Sequence of chain 8.C:
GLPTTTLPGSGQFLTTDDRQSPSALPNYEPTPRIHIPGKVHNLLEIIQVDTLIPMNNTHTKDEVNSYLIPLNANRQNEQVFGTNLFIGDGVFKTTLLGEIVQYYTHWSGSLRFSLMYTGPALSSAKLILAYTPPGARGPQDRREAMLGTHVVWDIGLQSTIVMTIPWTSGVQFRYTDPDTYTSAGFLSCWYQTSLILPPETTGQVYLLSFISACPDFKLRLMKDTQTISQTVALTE

Sequence of chain 8.A:
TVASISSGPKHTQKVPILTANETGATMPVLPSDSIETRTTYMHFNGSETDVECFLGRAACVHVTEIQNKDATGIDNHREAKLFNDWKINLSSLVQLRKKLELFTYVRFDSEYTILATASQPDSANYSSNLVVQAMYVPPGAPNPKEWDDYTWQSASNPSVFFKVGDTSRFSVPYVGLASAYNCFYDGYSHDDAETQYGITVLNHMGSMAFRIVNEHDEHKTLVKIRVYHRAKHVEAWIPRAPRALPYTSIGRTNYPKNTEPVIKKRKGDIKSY

Sequence of chain 9.C:
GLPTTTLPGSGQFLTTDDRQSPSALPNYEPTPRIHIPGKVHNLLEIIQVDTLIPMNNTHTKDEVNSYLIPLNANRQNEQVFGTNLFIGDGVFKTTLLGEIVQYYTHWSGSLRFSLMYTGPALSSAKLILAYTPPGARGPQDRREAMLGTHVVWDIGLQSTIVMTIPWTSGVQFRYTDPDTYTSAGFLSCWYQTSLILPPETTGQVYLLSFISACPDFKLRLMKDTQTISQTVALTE

Binding-site contacts:
Ligand atom N1A contacts residue ALA24 of chain 8.C at 3.2 Å.
Ligand atom F1 contacts residue PHE186 of chain 8.A at 3.8 Å.
Ligand atom O1 contacts residue MET221 of chain 8.A at 3.7 Å.
Ligand atom F1 contacts residue ALA150 of chain 8.A at 3.8 Å.
Ligand atom C2A contacts residue PHE186 of chain 8.A at 3.5 Å (hydrophobic).
Ligand atom CM3 contacts residue ASN219 of chain 8.A at 3.8 Å.
Ligand atom F3 contacts residue MET151 of chain 8.A at 3.7 Å.
Ligand atom C3A contacts residue PHE186 of chain 8.A at 3.7 Å (hydrophobic).
Ligand atom C1C contacts residue TYR197 of chain 8.A at 3.5 Å (hydrophobic).
Ligand atom O1A contacts residue PRO174 of chain 8.A at 3.5 Å.
Ligand atom F2 contacts residue VAL176 of chain 8.A at 2.7 Å.
Ligand atom CM4 contacts residue VAL176 of chain 8.A at 3.8 Å (hydrophobic).
Ligand atom C2A contacts residue TYR152 of chain 8.A at 3.7 Å (hydrophobic).
Ligand atom CM4 contacts residue ALA150 of chain 8.A at 3.6 Å (hydrophobic).
Ligand atom C2C contacts residue ILE104 of chain 8.A at 3.8 Å (hydrophobic).
Ligand atom C3B contacts residue MET224 of chain 8.A at 3.6 Å (hydrophobic).
Ligand atom F3 contacts residue ALA150 of chain 8.A at 2.7 Å.
Ligand atom F1 contacts residue MET224 of chain 8.A at 3.6 Å.
Ligand atom F3 contacts residue PRO174 of chain 8.A at 2.9 Å.
Ligand atom C2C contacts residue TYR128 of chain 8.A at 3.2 Å (hydrophobic).
Ligand atom CM2 contacts residue ILE104 of chain 8.A at 3.6 Å (hydrophobic).
Ligand atom C5B contacts residue TYR152 of chain 8.A at 3.5 Å (hydrophobic).
Ligand atom C3C contacts residue TYR128 of chain 8.A at 3.3 Å (hydrophobic).
Ligand atom CM6 contacts residue TYR152 of chain 8.A at 3.4 Å (hydrophobic).
Ligand atom N1A contacts residue PRO174 of chain 8.A at 3.5 Å.
Ligand atom CM6 contacts residue LEU25 of chain 8.C at 3.8 Å (hydrophobic).
Ligand atom C2B contacts residue ILE104 of chain 8.A at 3.8 Å (hydrophobic).
Ligand atom C1C contacts residue TYR128 of chain 8.A at 3.5 Å (hydrophobic).
Ligand atom CM6 contacts residue VAL188 of chain 8.A at 3.8 Å (hydrophobic).
Ligand atom CM2 contacts residue MET224 of chain 8.A at 3.5 Å (hydrophobic).
Ligand atom CM2 contacts residue TYR128 of chain 8.A at 3.4 Å (hydrophobic).
Ligand atom F3 contacts residue SER175 of chain 8.A at 2.8 Å.
Ligand atom F3 contacts residue TYR152 of chain 8.A at 3.6 Å.
Ligand atom F3 contacts residue VAL176 of chain 8.A at 3.6 Å.
Ligand atom O1A contacts residue ALA24 of chain 8.C at 3.3 Å.
Ligand atom N3A contacts residue PHE186 of chain 8.A at 3.4 Å.
Ligand atom C6B contacts residue TYR152 of chain 8.A at 3.6 Å (hydrophobic).
Ligand atom N3A contacts residue TYR152 of chain 8.A at 3.8 Å.
Ligand atom C4 contacts residue TYR197 of chain 8.A at 3.4 Å (hydrophobic).
Ligand atom C3 contacts residue LEU106 of chain 8.A at 3.8 Å (hydrophobic).

The small molecule below binds the protein below.
Small molecule (SMILES): Cc1cc(CCCOc2c(C)cc(-c3noc(C(F)(F)F)n3)cc2C)on1